This protein binds this small molecule.
Small molecule (SMILES): N[C@@H](CC(=O)O)C(=O)O

Sequence of chain 1.A:
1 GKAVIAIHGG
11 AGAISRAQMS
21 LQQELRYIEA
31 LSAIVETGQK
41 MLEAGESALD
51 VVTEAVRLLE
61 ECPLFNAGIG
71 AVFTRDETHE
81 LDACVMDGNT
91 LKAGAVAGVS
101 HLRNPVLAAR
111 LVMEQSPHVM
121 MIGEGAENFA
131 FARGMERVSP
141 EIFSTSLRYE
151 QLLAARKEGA

Binding-site contacts:
Ligand atom C contacts residue CA1 of chain 1.F at 3.4 Å.
Ligand atom OXT contacts residue CA1 of chain 1.F at 3.9 Å.
Ligand atom OD2 contacts residue GLY134 of chain 1.A at 3.6 Å (h-bond).
Ligand atom OD1 contacts residue MET135 of chain 1.A at 4.3 Å.
Ligand atom OD2 contacts residue MET135 of chain 1.A at 3.5 Å.
Ligand atom OD1 contacts residue GLU136 of chain 1.A at 3.7 Å.
Ligand atom OD1 contacts residue ARG103 of chain 1.A at 3.7 Å.
Ligand atom CB contacts residue GLU136 of chain 1.A at 4.4 Å.
Ligand atom OXT contacts residue GLU136 of chain 1.A at 3.0 Å (salt-bridge).
Ligand atom CG contacts residue GLU136 of chain 1.A at 3.6 Å.
Ligand atom CB contacts residue ARG103 of chain 1.A at 4.5 Å.
Ligand atom O contacts residue GLU136 of chain 1.A at 3.0 Å (salt-bridge).
Ligand atom OD2 contacts residue GLU136 of chain 1.A at 3.0 Å (salt-bridge).
Ligand atom C contacts residue GLU136 of chain 1.A at 3.2 Å.
Ligand atom O contacts residue CA1 of chain 1.F at 2.4 Å.
Ligand atom CG contacts residue MET135 of chain 1.A at 4.4 Å (hydrophobic).